The protein below binds the small molecule below.
Small molecule (SMILES): CC(=O)N[C@H]1[C@H](O[C@H]2[C@H](O)[C@@H](NC(C)=O)CO[C@@H]2CO)O[C@H](CO)[C@@H](O)[C@@H]1O

Binding-site contacts:
Ligand atom O5 contacts residue SER354 of chain 1.E at 3.8 Å.
Ligand atom C2 contacts residue ASN329 of chain 1.E at 2.5 Å.
Ligand atom C8 contacts residue THR338 of chain 1.E at 3.9 Å.
Ligand atom C6 contacts residue NAG1 of chain 1.Z at 3.3 Å.
Ligand atom C1 contacts residue SER354 of chain 1.E at 4.2 Å.
Ligand atom C8 contacts residue ASN329 of chain 1.E at 4.5 Å.
Ligand atom N2 contacts residue ASN329 of chain 1.E at 2.9 Å (h-bond).
Ligand atom N2 contacts residue SER330 of chain 1.E at 4.0 Å.
Ligand atom O4 contacts residue NAG2 of chain 1.Z at 4.1 Å.
Ligand atom O7 contacts residue ASN329 of chain 1.E at 3.5 Å (h-bond).
Ligand atom O7 contacts residue NAG1 of chain 1.Z at 3.6 Å (h-bond).
Ligand atom C4 contacts residue ASN329 of chain 1.E at 4.2 Å.
Ligand atom C4 contacts residue NAG1 of chain 1.Z at 4.4 Å.
Ligand atom C5 contacts residue NAG2 of chain 1.Z at 4.3 Å.
Ligand atom O7 contacts residue ASN352 of chain 1.E at 4.2 Å.
Ligand atom O6 contacts residue NAG2 of chain 1.Z at 3.6 Å (h-bond).
Ligand atom O5 contacts residue ASN329 of chain 1.E at 2.4 Å (h-bond).
Ligand atom C7 contacts residue ASN329 of chain 1.E at 3.4 Å.
Ligand atom C5 contacts residue ASN329 of chain 1.E at 3.7 Å.
Ligand atom O3 contacts residue NAG1 of chain 1.Z at 4.3 Å.
Ligand atom C1 contacts residue ASN329 of chain 1.E at 1.4 Å.
Ligand atom O5 contacts residue NAG1 of chain 1.Z at 3.9 Å.
Ligand atom C7 contacts residue SER330 of chain 1.E at 4.2 Å.
Ligand atom C5 contacts residue NAG1 of chain 1.Z at 3.7 Å.
Ligand atom C6 contacts residue NAG2 of chain 1.Z at 3.8 Å.
Ligand atom C3 contacts residue ASN329 of chain 1.E at 3.8 Å.
Ligand atom C8 contacts residue SER330 of chain 1.E at 3.4 Å.

Sequence of chain 1.E:
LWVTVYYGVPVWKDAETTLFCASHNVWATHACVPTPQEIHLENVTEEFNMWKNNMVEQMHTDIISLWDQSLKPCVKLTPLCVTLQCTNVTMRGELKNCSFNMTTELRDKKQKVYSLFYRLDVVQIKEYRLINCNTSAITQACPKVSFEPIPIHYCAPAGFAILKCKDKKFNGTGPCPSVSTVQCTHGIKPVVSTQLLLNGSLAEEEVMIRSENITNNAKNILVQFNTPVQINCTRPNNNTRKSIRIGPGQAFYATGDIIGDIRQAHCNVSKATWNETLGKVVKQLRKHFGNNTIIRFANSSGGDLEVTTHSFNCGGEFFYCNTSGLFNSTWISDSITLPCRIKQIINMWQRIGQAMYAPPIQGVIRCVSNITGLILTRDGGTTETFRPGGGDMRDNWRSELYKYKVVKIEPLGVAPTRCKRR